Binding-site contacts:
Ligand atom C15 contacts residue TRP32 of chain 1.C at 3.7 Å (hydrophobic).
Ligand atom F2 contacts residue TRP173 of chain 1.B at 3.5 Å.
Ligand atom C4 contacts residue SER39 of chain 1.C at 4.0 Å.
Ligand atom F3 contacts residue ASP57 of chain 1.D at 3.9 Å.
Ligand atom F1 contacts residue SER170 of chain 1.B at 3.6 Å.
Ligand atom C4 contacts residue ARG43 of chain 1.C at 4.1 Å.
Ligand atom C5 contacts residue ARG43 of chain 1.C at 3.6 Å.
Ligand atom C13 contacts residue TRP173 of chain 1.B at 3.5 Å (hydrophobic).
Ligand atom C7 contacts residue HIS216 of chain 1.B at 3.7 Å.
Ligand atom F2 contacts residue ARG43 of chain 1.C at 3.1 Å.
Ligand atom F3 contacts residue ILE218 of chain 1.B at 4.0 Å.
Ligand atom F3 contacts residue SER170 of chain 1.B at 3.4 Å.
Ligand atom C16 contacts residue MET36 of chain 1.C at 3.7 Å (hydrophobic).
Ligand atom C1 contacts residue ARG43 of chain 1.C at 3.7 Å.
Ligand atom C2 contacts residue ILE218 of chain 1.B at 3.8 Å (hydrophobic).
Ligand atom C7 contacts residue ILE218 of chain 1.B at 3.8 Å (hydrophobic).
Ligand atom C13 contacts residue ILE27 of chain 1.C at 3.9 Å (hydrophobic).
Ligand atom C2 contacts residue ARG43 of chain 1.C at 3.2 Å.
Ligand atom F1 contacts residue PRO169 of chain 1.B at 3.6 Å.
Ligand atom C7 contacts residue ARG43 of chain 1.C at 3.2 Å.
Ligand atom C6 contacts residue SER39 of chain 1.C at 3.8 Å.
Ligand atom F3 contacts residue HIS216 of chain 1.B at 3.6 Å.
Ligand atom F2 contacts residue TYR58 of chain 1.D at 3.2 Å.
Ligand atom C14 contacts residue TRP173 of chain 1.B at 3.6 Å (hydrophobic).
Ligand atom C15 contacts residue ILE40 of chain 1.C at 4.0 Å (hydrophobic).
Ligand atom F2 contacts residue ASP57 of chain 1.D at 3.9 Å.
Ligand atom C2 contacts residue TYR58 of chain 1.D at 3.8 Å (hydrophobic).
Ligand atom O contacts residue TRP173 of chain 1.B at 3.2 Å (h-bond).
Ligand atom C6 contacts residue ARG43 of chain 1.C at 3.6 Å.
Ligand atom F1 contacts residue TRP173 of chain 1.B at 3.1 Å.
Ligand atom C10 contacts residue ILE40 of chain 1.C at 3.6 Å (hydrophobic).
Ligand atom O contacts residue TYR58 of chain 1.D at 2.7 Å (h-bond).
Ligand atom C8 contacts residue TYR58 of chain 1.D at 3.4 Å (hydrophobic).
Ligand atom C1 contacts residue TYR58 of chain 1.D at 4.0 Å (hydrophobic).
Ligand atom C12 contacts residue ILE27 of chain 1.C at 3.8 Å (hydrophobic).
Ligand atom C1 contacts residue TRP173 of chain 1.B at 3.9 Å (hydrophobic).
Ligand atom C3 contacts residue TYR58 of chain 1.D at 3.5 Å (hydrophobic).
Ligand atom C5 contacts residue SER39 of chain 1.C at 3.3 Å.
Ligand atom C3 contacts residue ARG43 of chain 1.C at 3.8 Å.
Ligand atom C16 contacts residue ASN220 of chain 1.B at 4.0 Å.

Sequence of chain 1.D:
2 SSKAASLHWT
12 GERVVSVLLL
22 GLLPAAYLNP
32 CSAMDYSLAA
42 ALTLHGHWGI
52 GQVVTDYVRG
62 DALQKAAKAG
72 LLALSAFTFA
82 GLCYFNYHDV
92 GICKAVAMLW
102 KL

Sequence of chain 1.C:
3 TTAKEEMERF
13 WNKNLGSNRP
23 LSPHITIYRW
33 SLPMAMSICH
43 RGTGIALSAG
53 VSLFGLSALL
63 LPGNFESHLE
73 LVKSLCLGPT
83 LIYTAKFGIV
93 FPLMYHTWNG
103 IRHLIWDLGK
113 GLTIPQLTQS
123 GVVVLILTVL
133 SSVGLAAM

Sequence of chain 1.B:
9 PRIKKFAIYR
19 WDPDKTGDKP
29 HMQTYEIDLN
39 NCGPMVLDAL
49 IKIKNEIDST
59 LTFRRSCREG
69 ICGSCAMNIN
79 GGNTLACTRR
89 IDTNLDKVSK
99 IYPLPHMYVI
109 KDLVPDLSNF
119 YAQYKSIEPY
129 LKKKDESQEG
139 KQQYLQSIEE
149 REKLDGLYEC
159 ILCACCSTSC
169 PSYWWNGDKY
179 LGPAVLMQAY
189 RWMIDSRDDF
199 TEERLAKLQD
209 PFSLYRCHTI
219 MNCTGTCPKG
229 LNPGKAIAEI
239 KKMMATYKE

A protein and the small-molecule ligand that binds it are described below.
Small molecule (SMILES): CN(C)Cc1cccc(NC(=O)c2ccccc2C(F)(F)F)c1